The protein below binds the small molecule below.
Small molecule (SMILES): O=C(O)c1cccc(C(=O)O)n1

Binding-site contacts:
Ligand atom C6 contacts residue PRO202 of chain 1.A at 4.3 Å (hydrophobic).
Ligand atom C8 contacts residue PDC1 of chain 1.G at 3.7 Å.
Ligand atom N1 contacts residue PDC1 of chain 1.H at 2.6 Å (h-bond).
Ligand atom O1 contacts residue LU1 of chain 1.B at 2.5 Å.
Ligand atom O4 contacts residue PRO202 of chain 1.A at 3.4 Å.
Ligand atom O1 contacts residue LYS203 of chain 1.A at 3.6 Å.
Ligand atom O2 contacts residue GLN242 of chain 1.A at 2.9 Å (h-bond).
Ligand atom C2 contacts residue GLN242 of chain 1.A at 4.2 Å.
Ligand atom C7 contacts residue LU1 of chain 1.B at 3.3 Å.
Ligand atom C4 contacts residue LYS203 of chain 1.A at 4.2 Å.
Ligand atom O2 contacts residue LYS203 of chain 1.A at 3.6 Å.
Ligand atom C2 contacts residue LU1 of chain 1.B at 3.3 Å.
Ligand atom C6 contacts residue PDC1 of chain 1.G at 3.4 Å.
Ligand atom N1 contacts residue LU1 of chain 1.B at 2.4 Å.
Ligand atom C7 contacts residue GLN242 of chain 1.A at 3.9 Å.
Ligand atom O1 contacts residue PDC1 of chain 1.G at 3.1 Å (h-bond).
Ligand atom C6 contacts residue PDC1 of chain 1.H at 3.1 Å.
Ligand atom N1 contacts residue PDC1 of chain 1.G at 2.7 Å (h-bond).
Ligand atom C5 contacts residue ALA206 of chain 1.A at 3.8 Å (hydrophobic).
Ligand atom O1 contacts residue PDC1 of chain 1.H at 2.7 Å (h-bond).
Ligand atom O3 contacts residue PDC1 of chain 1.G at 3.0 Å (h-bond).
Ligand atom O3 contacts residue PDC1 of chain 1.H at 2.8 Å (h-bond).
Ligand atom C8 contacts residue PDC1 of chain 1.H at 3.3 Å.
Ligand atom O3 contacts residue LU1 of chain 1.B at 2.6 Å.
Ligand atom C8 contacts residue PRO202 of chain 1.A at 3.8 Å (hydrophobic).
Ligand atom C8 contacts residue LU1 of chain 1.B at 3.3 Å.
Ligand atom C3 contacts residue GLN242 of chain 1.A at 3.6 Å.
Ligand atom C4 contacts residue ALA206 of chain 1.A at 3.4 Å (hydrophobic).
Ligand atom C5 contacts residue PRO202 of chain 1.A at 4.1 Å (hydrophobic).
Ligand atom C3 contacts residue LYS203 of chain 1.A at 4.0 Å.
Ligand atom C5 contacts residue PDC1 of chain 1.H at 4.2 Å.
Ligand atom O3 contacts residue PRO202 of chain 1.A at 4.4 Å.
Ligand atom C2 contacts residue LYS203 of chain 1.A at 3.8 Å.
Ligand atom N1 contacts residue LYS203 of chain 1.A at 4.2 Å.
Ligand atom C7 contacts residue PDC1 of chain 1.H at 3.7 Å.
Ligand atom C2 contacts residue PDC1 of chain 1.G at 3.3 Å.
Ligand atom C7 contacts residue LYS203 of chain 1.A at 3.6 Å.
Ligand atom C6 contacts residue LU1 of chain 1.B at 3.3 Å.
Ligand atom C7 contacts residue PDC1 of chain 1.G at 3.5 Å.
Ligand atom C2 contacts residue PDC1 of chain 1.H at 3.4 Å.

Sequence of chain 1.A:
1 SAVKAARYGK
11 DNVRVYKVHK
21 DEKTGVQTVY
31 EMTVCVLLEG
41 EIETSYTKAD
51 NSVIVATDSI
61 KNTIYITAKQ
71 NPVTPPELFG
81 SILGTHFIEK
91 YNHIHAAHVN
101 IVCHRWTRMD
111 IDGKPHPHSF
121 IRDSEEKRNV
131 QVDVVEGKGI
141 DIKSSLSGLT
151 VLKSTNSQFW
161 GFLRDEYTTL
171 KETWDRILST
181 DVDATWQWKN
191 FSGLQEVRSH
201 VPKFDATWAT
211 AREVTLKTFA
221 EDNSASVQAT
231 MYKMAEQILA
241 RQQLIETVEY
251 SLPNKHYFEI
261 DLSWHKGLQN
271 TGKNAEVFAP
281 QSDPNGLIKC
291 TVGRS